Sequence of chain 1.E:
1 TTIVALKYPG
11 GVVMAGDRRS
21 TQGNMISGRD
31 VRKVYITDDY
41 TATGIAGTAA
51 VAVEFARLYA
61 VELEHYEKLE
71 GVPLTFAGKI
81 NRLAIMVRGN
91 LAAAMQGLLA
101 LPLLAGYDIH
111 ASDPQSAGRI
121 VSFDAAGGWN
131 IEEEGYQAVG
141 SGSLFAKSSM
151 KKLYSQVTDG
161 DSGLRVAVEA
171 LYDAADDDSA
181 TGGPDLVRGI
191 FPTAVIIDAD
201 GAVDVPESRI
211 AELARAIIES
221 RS

Sequence of chain 1.R:
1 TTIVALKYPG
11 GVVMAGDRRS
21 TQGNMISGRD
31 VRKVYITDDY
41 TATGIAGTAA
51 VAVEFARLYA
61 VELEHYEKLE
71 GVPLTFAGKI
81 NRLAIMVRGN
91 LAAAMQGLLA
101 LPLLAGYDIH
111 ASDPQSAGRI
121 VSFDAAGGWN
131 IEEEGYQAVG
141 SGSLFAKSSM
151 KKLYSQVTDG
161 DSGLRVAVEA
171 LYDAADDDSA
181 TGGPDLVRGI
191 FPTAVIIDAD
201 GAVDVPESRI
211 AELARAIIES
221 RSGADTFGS

A protein and the small-molecule ligand that binds it are described below.
Small molecule (SMILES): CC(C)C[C@@H](CO)NC(=O)[C@H](CCC(N)=O)NC(=O)[C@@H](N)CC(N)=O

Binding-site contacts:
Ligand atom NE2 contacts residue THR48 of chain 1.E at 3.1 Å (h-bond).
Ligand atom NE2 contacts residue HXD1 of chain 1.RA at 3.6 Å.
Ligand atom CB contacts residue SER20 of chain 1.E at 3.5 Å.
Ligand atom CA contacts residue THR21 of chain 1.E at 3.7 Å.
Ligand atom O contacts residue ALA49 of chain 1.E at 3.0 Å (h-bond).
Ligand atom N contacts residue THR21 of chain 1.E at 2.8 Å (h-bond).
Ligand atom N contacts residue HXD1 of chain 1.RA at 1.3 Å.
Ligand atom CB contacts residue ASP124 of chain 1.R at 3.7 Å.
Ligand atom O contacts residue HXD1 of chain 1.RA at 3.2 Å.
Ligand atom CA contacts residue THR21 of chain 1.E at 3.3 Å.
Ligand atom N contacts residue GLN22 of chain 1.E at 3.5 Å (h-bond).
Ligand atom CD2 contacts residue VAL31 of chain 1.E at 3.7 Å (hydrophobic).
Ligand atom CB contacts residue THR1 of chain 1.E at 2.9 Å.
Ligand atom N contacts residue THR1 of chain 1.E at 3.7 Å.
Ligand atom CA contacts residue GLN22 of chain 1.E at 3.8 Å.
Ligand atom C contacts residue THR21 of chain 1.E at 3.6 Å.
Ligand atom C contacts residue THR1 of chain 1.E at 1.4 Å.
Ligand atom N contacts residue GLY47 of chain 1.E at 2.8 Å (h-bond).
Ligand atom OXT contacts residue GLY47 of chain 1.E at 3.1 Å (h-bond).
Ligand atom OE1 contacts residue GLY47 of chain 1.E at 3.4 Å.
Ligand atom OD1 contacts residue GLN22 of chain 1.E at 3.0 Å (h-bond).
Ligand atom CB contacts residue GLY47 of chain 1.E at 3.6 Å.
Ligand atom C contacts residue GLY47 of chain 1.E at 3.7 Å.
Ligand atom OD1 contacts residue ASP124 of chain 1.R at 3.7 Å.
Ligand atom OE1 contacts residue THR48 of chain 1.E at 3.6 Å.
Ligand atom N contacts residue ASP124 of chain 1.R at 2.9 Å (salt-bridge).
Ligand atom O contacts residue THR21 of chain 1.E at 2.8 Å (h-bond).
Ligand atom O contacts residue THR48 of chain 1.E at 3.6 Å.
Ligand atom CA contacts residue GLY47 of chain 1.E at 3.5 Å.
Ligand atom ND2 contacts residue SER27 of chain 1.E at 3.6 Å (h-bond).
Ligand atom CB contacts residue THR21 of chain 1.E at 3.7 Å.
Ligand atom CA contacts residue GLY47 of chain 1.E at 3.7 Å.
Ligand atom N contacts residue HXD1 of chain 1.RA at 3.7 Å.
Ligand atom CG contacts residue SER27 of chain 1.E at 3.6 Å.
Ligand atom O contacts residue SER20 of chain 1.E at 3.2 Å.
Ligand atom CA contacts residue HXD1 of chain 1.RA at 2.5 Å.
Ligand atom ND2 contacts residue SER20 of chain 1.E at 3.7 Å.
Ligand atom C contacts residue HXD1 of chain 1.RA at 3.0 Å.
Ligand atom CA contacts residue THR1 of chain 1.E at 2.4 Å.
Ligand atom OXT contacts residue THR1 of chain 1.E at 2.4 Å (h-bond).